Sequence of chain 1.B:
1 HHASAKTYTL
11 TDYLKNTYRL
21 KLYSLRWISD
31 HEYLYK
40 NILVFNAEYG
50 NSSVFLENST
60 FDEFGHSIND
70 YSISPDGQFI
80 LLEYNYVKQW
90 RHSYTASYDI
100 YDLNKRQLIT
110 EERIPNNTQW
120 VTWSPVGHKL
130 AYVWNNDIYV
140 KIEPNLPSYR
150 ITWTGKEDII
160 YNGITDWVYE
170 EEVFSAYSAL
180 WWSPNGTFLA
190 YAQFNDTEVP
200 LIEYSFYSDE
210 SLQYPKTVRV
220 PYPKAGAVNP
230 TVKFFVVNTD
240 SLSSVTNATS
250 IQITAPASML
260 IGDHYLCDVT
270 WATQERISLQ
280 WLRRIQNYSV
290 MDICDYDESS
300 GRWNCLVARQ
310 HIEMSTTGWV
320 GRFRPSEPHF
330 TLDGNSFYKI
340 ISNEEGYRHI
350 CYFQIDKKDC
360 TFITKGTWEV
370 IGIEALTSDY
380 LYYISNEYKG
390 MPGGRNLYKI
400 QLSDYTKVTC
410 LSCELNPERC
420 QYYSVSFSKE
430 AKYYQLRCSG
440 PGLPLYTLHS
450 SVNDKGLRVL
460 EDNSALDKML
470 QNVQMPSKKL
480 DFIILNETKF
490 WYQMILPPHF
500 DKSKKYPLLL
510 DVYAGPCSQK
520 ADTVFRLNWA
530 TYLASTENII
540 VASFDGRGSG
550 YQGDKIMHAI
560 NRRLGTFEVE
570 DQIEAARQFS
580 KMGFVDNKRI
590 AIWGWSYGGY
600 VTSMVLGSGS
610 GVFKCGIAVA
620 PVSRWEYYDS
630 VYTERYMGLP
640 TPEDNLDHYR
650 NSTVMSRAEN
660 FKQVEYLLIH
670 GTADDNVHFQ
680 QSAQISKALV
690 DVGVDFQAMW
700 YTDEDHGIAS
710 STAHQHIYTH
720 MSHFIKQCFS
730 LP

Binding-site contacts:
Ligand atom N1 contacts residue ARG218 of chain 1.B at 2.8 Å (salt-bridge).
Ligand atom C4 contacts residue GLU156 of chain 1.B at 3.5 Å.
Ligand atom C20 contacts residue LYS215 of chain 1.B at 3.9 Å.
Ligand atom C24 contacts residue THR216 of chain 1.B at 3.9 Å.
Ligand atom N27 contacts residue VAL217 of chain 1.B at 3.4 Å.
Ligand atom C7 contacts residue ARG218 of chain 1.B at 3.8 Å.
Ligand atom C12 contacts residue VAL217 of chain 1.B at 3.8 Å (hydrophobic).
Ligand atom C10 contacts residue VAL217 of chain 1.B at 3.8 Å (hydrophobic).
Ligand atom C2 contacts residue ASP157 of chain 1.B at 3.3 Å.
Ligand atom N1 contacts residue ASP157 of chain 1.B at 2.6 Å (salt-bridge).
Ligand atom C12 contacts residue PHE205 of chain 1.B at 4.2 Å (hydrophobic).
Ligand atom C11 contacts residue VAL217 of chain 1.B at 3.7 Å (hydrophobic).
Ligand atom C5 contacts residue GLN88 of chain 1.B at 3.7 Å.
Ligand atom N27 contacts residue THR216 of chain 1.B at 4.0 Å.
Ligand atom C2 contacts residue ARG218 of chain 1.B at 3.5 Å.
Ligand atom N1 contacts residue VAL219 of chain 1.B at 3.8 Å.
Ligand atom C26 contacts residue VAL217 of chain 1.B at 4.1 Å (hydrophobic).
Ligand atom C22 contacts residue LYS215 of chain 1.B at 3.4 Å.
Ligand atom C10 contacts residue GLN88 of chain 1.B at 3.5 Å.
Ligand atom C21 contacts residue LYS215 of chain 1.B at 3.6 Å.
Ligand atom C23 contacts residue LYS215 of chain 1.B at 3.6 Å.
Ligand atom O17 contacts residue LYS215 of chain 1.B at 2.6 Å (salt-bridge).
Ligand atom C16 contacts residue LYS215 of chain 1.B at 3.8 Å.
Ligand atom C8 contacts residue GLN88 of chain 1.B at 3.9 Å.
Ligand atom C3 contacts residue ASP157 of chain 1.B at 3.4 Å.
Ligand atom C26 contacts residue THR216 of chain 1.B at 4.1 Å.
Ligand atom C14 contacts residue VAL217 of chain 1.B at 3.9 Å (hydrophobic).
Ligand atom C13 contacts residue VAL217 of chain 1.B at 3.9 Å (hydrophobic).
Ligand atom C24 contacts residue LYS215 of chain 1.B at 4.0 Å.
Ligand atom C13 contacts residue PHE205 of chain 1.B at 3.8 Å (hydrophobic).
Ligand atom C3 contacts residue GLU156 of chain 1.B at 4.2 Å.
Ligand atom N9 contacts residue GLN88 of chain 1.B at 3.1 Å (h-bond).
Ligand atom C11 contacts residue TRP89 of chain 1.B at 4.0 Å (hydrophobic).
Ligand atom N9 contacts residue VAL217 of chain 1.B at 3.9 Å.
Ligand atom N6 contacts residue GLN88 of chain 1.B at 4.2 Å.
Ligand atom C7 contacts residue GLN88 of chain 1.B at 4.0 Å.
Ligand atom C25 contacts residue LYS215 of chain 1.B at 4.1 Å.
Ligand atom N27 contacts residue ARG218 of chain 1.B at 3.3 Å (salt-bridge).
Ligand atom C11 contacts residue GLN88 of chain 1.B at 3.5 Å.
Ligand atom C15 contacts residue VAL217 of chain 1.B at 3.9 Å (hydrophobic).

This protein binds this small molecule.
Small molecule (SMILES): N#Cc1ccccc1Cn1c(N2CCC[C@@H](N)C2)nc2ccccc2c1=O